Sequence of chain 1.C:
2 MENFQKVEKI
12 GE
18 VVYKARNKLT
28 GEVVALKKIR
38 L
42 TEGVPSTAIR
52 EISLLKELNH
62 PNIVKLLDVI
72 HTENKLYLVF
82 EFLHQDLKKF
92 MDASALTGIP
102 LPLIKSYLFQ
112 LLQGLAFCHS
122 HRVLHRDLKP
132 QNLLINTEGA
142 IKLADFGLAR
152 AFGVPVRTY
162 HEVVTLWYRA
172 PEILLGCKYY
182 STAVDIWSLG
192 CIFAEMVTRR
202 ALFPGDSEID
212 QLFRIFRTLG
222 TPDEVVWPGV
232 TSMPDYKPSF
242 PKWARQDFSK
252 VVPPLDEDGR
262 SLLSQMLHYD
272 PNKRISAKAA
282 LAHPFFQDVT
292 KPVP

The small molecule below binds the protein below.
Small molecule (SMILES): NCCSc1nc(NCc2ccc(-n3cccn3)cc2)c2[nH]nc(C3CCC3)c2n1

Binding-site contacts:
Ligand atom N7 contacts residue ALA32 of chain 1.C at 3.5 Å.
Ligand atom C11 contacts residue GLU9 of chain 1.C at 3.6 Å.
Ligand atom C1 contacts residue GLN132 of chain 1.C at 3.7 Å.
Ligand atom N3 contacts residue LEU84 of chain 1.C at 2.7 Å (h-bond).
Ligand atom N6 contacts residue LEU84 of chain 1.C at 3.1 Å (h-bond).
Ligand atom C5 contacts residue GLN86 of chain 1.C at 3.7 Å.
Ligand atom C10 contacts residue ILE11 of chain 1.C at 3.7 Å (hydrophobic).
Ligand atom C16 contacts residue ALA32 of chain 1.C at 3.4 Å (hydrophobic).
Ligand atom C6 contacts residue HIS85 of chain 1.C at 3.8 Å.
Ligand atom N5 contacts residue ILE11 of chain 1.C at 3.6 Å.
Ligand atom C17 contacts residue PHE81 of chain 1.C at 3.6 Å (hydrophobic).
Ligand atom N1 contacts residue ASP87 of chain 1.C at 3.4 Å (salt-bridge).
Ligand atom N2 contacts residue ILE11 of chain 1.C at 3.5 Å.
Ligand atom C5 contacts residue LEU84 of chain 1.C at 3.3 Å (hydrophobic).
Ligand atom C14 contacts residue LEU84 of chain 1.C at 3.6 Å (hydrophobic).
Ligand atom N6 contacts residue LEU135 of chain 1.C at 3.6 Å.
Ligand atom C2 contacts residue ILE11 of chain 1.C at 3.1 Å (hydrophobic).
Ligand atom N1 contacts residue GLN132 of chain 1.C at 2.7 Å (h-bond).
Ligand atom N6 contacts residue GLU82 of chain 1.C at 3.7 Å.
Ligand atom C1 contacts residue ASP87 of chain 1.C at 3.1 Å.
Ligand atom N7 contacts residue LEU84 of chain 1.C at 3.8 Å.
Ligand atom C9 contacts residue ILE11 of chain 1.C at 3.5 Å (hydrophobic).
Ligand atom C21 contacts residue LEU135 of chain 1.C at 3.7 Å (hydrophobic).
Ligand atom C15 contacts residue LEU135 of chain 1.C at 3.6 Å (hydrophobic).
Ligand atom C17 contacts residue ALA32 of chain 1.C at 3.6 Å (hydrophobic).
Ligand atom N7 contacts residue LEU135 of chain 1.C at 3.6 Å.
Ligand atom C13 contacts residue ILE11 of chain 1.C at 3.6 Å (hydrophobic).
Ligand atom C18 contacts residue ALA32 of chain 1.C at 3.6 Å (hydrophobic).
Ligand atom N4 contacts residue ILE11 of chain 1.C at 3.4 Å.
Ligand atom C19 contacts residue PHE81 of chain 1.C at 3.6 Å (hydrophobic).
Ligand atom C4 contacts residue ILE11 of chain 1.C at 3.6 Å (hydrophobic).
Ligand atom N8 contacts residue VAL19 of chain 1.C at 3.7 Å.
Ligand atom C8 contacts residue ILE11 of chain 1.C at 3.7 Å (hydrophobic).
Ligand atom C18 contacts residue PHE81 of chain 1.C at 3.6 Å (hydrophobic).
Ligand atom C16 contacts residue GLU82 of chain 1.C at 3.7 Å.
Ligand atom N7 contacts residue GLU82 of chain 1.C at 2.8 Å (salt-bridge).
Ligand atom C14 contacts residue PHE83 of chain 1.C at 3.8 Å (hydrophobic).
Ligand atom C16 contacts residue LEU135 of chain 1.C at 3.6 Å (hydrophobic).
Ligand atom C12 contacts residue LYS10 of chain 1.C at 3.8 Å.
Ligand atom C14 contacts residue HIS85 of chain 1.C at 3.3 Å.